This protein binds this small molecule.
Small molecule (SMILES): NCCOB(c1ccccc1)c1ccccc1

Sequence of chain 1.B:
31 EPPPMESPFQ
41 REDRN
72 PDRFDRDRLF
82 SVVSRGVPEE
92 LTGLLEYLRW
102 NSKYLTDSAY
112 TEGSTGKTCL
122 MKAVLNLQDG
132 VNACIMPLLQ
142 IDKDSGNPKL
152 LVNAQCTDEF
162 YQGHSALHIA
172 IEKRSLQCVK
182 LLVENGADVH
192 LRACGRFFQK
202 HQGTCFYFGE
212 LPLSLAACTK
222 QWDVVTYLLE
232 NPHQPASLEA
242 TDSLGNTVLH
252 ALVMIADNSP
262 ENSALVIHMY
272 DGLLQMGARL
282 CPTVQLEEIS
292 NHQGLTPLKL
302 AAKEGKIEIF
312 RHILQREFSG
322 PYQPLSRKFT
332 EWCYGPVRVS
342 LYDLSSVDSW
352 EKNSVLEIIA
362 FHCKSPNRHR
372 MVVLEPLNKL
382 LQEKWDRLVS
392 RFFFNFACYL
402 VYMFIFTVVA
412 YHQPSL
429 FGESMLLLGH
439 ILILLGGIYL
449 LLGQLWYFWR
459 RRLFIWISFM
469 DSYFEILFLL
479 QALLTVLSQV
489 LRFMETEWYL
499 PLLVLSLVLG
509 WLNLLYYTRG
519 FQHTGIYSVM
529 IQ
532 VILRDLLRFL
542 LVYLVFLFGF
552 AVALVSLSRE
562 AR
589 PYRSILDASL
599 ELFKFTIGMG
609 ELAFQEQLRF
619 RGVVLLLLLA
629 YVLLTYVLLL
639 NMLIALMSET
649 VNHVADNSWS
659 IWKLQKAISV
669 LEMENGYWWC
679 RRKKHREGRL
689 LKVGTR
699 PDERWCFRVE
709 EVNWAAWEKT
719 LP

Binding-site contacts:
Ligand atom C03 contacts residue HIS521 of chain 1.B at 2.8 Å.
Ligand atom C07 contacts residue HIS521 of chain 1.B at 2.9 Å.
Ligand atom C06 contacts residue HIS521 of chain 1.B at 3.3 Å.
Ligand atom B01 contacts residue HIS521 of chain 1.B at 3.1 Å.
Ligand atom C08 contacts residue THR522 of chain 1.B at 3.9 Å.
Ligand atom C02 contacts residue HIS521 of chain 1.B at 2.6 Å.
Ligand atom C15 contacts residue HIS521 of chain 1.B at 3.3 Å.
Ligand atom C05 contacts residue HIS521 of chain 1.B at 3.4 Å.
Ligand atom C09 contacts residue TYR525 of chain 1.B at 3.6 Å (hydrophobic).
Ligand atom C09 contacts residue HIS521 of chain 1.B at 3.3 Å.
Ligand atom C12 contacts residue THR522 of chain 1.B at 4.4 Å.
Ligand atom O14 contacts residue THR522 of chain 1.B at 4.3 Å.
Ligand atom C09 contacts residue THR522 of chain 1.B at 3.5 Å.
Ligand atom C11 contacts residue TYR525 of chain 1.B at 3.4 Å (hydrophobic).
Ligand atom C10 contacts residue THR522 of chain 1.B at 3.6 Å.
Ligand atom C08 contacts residue HIS521 of chain 1.B at 4.2 Å.
Ligand atom C12 contacts residue ARG539 of chain 1.C at 4.1 Å.
Ligand atom C04 contacts residue ARG539 of chain 1.C at 4.1 Å.
Ligand atom C10 contacts residue HIS521 of chain 1.B at 4.1 Å.
Ligand atom O14 contacts residue HIS521 of chain 1.B at 2.5 Å (h-bond).
Ligand atom C16 contacts residue HIS521 of chain 1.B at 3.9 Å.
Ligand atom C04 contacts residue HIS521 of chain 1.B at 3.2 Å.
Ligand atom C11 contacts residue VAL543 of chain 1.C at 3.5 Å (hydrophobic).
Ligand atom C13 contacts residue ARG539 of chain 1.C at 4.3 Å.
Ligand atom C10 contacts residue TYR525 of chain 1.B at 3.1 Å (hydrophobic).
Ligand atom C12 contacts residue VAL543 of chain 1.C at 3.6 Å (hydrophobic).
Ligand atom C11 contacts residue THR522 of chain 1.B at 4.2 Å.
Ligand atom C05 contacts residue ARG539 of chain 1.C at 4.4 Å.
Ligand atom C13 contacts residue THR522 of chain 1.B at 4.2 Å.

Sequence of chain 1.C:
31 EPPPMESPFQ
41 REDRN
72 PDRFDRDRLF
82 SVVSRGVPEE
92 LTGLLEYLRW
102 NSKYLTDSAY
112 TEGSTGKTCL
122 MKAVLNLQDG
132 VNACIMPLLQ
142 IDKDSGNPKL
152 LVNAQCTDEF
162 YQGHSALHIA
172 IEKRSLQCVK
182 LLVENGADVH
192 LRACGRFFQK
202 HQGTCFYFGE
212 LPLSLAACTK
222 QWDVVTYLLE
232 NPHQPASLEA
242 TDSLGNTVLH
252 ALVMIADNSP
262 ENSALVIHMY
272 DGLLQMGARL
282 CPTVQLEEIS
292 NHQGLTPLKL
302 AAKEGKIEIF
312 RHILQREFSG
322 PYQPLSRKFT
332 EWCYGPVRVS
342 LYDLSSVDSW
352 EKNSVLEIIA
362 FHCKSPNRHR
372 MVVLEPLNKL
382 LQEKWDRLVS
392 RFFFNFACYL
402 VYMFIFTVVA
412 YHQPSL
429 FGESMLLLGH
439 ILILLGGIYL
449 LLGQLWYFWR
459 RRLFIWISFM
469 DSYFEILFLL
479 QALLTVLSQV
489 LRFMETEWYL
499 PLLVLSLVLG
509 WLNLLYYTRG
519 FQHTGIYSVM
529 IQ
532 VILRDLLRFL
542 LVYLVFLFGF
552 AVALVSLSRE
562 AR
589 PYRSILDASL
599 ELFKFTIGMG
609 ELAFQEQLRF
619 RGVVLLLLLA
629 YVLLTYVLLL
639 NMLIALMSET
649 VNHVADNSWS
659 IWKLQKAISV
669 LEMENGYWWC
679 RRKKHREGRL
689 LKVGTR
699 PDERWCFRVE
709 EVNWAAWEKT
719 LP